Sequence of chain 2.B:
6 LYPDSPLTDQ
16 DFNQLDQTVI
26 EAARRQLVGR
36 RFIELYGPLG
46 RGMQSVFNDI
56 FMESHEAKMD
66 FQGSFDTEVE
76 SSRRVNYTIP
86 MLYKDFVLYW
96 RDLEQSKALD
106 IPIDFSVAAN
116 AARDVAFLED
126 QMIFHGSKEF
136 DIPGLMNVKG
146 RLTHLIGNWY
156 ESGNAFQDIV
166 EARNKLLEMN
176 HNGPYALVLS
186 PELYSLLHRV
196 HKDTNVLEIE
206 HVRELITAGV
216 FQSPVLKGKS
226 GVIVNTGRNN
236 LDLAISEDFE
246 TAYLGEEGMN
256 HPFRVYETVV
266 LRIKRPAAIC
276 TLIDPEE

The small molecule below binds the protein below.
Small molecule (SMILES): CC[C@H](C)[C@H](NC(=O)[C@H](CC(C)C)NC(=O)[C@H](CO)NC(=O)CNC(=O)[C@@H](NC(=O)[C@@H](N)[C@@H](C)O)C(C)C)C(=O)N[C@H](C=O)CCC(N)=O

Binding-site contacts:
Ligand atom CG2 contacts residue ARG36 of chain 2.B at 4.1 Å.
Ligand atom CG contacts residue ARG36 of chain 2.B at 3.8 Å.
Ligand atom CG2 contacts residue ARG35 of chain 2.B at 3.4 Å.
Ligand atom C contacts residue ARG29 of chain 2.B at 3.9 Å.
Ligand atom C contacts residue ASP243 of chain 2.B at 3.8 Å.
Ligand atom NE2 contacts residue GLU39 of chain 2.B at 2.9 Å (salt-bridge).
Ligand atom CB contacts residue ARG36 of chain 2.B at 3.4 Å.
Ligand atom N contacts residue ARG35 of chain 2.B at 4.0 Å.
Ligand atom CG2 contacts residue PRO43 of chain 2.B at 3.8 Å (hydrophobic).
Ligand atom CA contacts residue ARG29 of chain 2.B at 4.1 Å.
Ligand atom C contacts residue ARG35 of chain 2.B at 3.9 Å.
Ligand atom CD1 contacts residue LEU40 of chain 2.B at 3.6 Å (hydrophobic).
Ligand atom O contacts residue ARG35 of chain 2.B at 4.0 Å.
Ligand atom CD contacts residue GLU39 of chain 2.B at 3.2 Å.
Ligand atom N contacts residue ASP243 of chain 2.B at 3.2 Å (salt-bridge).
Ligand atom O contacts residue GLU39 of chain 2.B at 3.0 Å (salt-bridge).
Ligand atom OE1 contacts residue ARG36 of chain 2.B at 2.9 Å (salt-bridge).
Ligand atom CA contacts residue ARG29 of chain 2.B at 3.8 Å.
Ligand atom CA contacts residue ASP243 of chain 2.B at 3.5 Å.
Ligand atom CA contacts residue ASP243 of chain 2.B at 3.6 Å.
Ligand atom CD1 contacts residue ARG35 of chain 2.B at 4.0 Å.
Ligand atom CG1 contacts residue ARG36 of chain 2.B at 4.0 Å.
Ligand atom OE1 contacts residue GLU39 of chain 2.B at 3.1 Å (salt-bridge).
Ligand atom O contacts residue ILE25 of chain 2.B at 3.8 Å.
Ligand atom OE1 contacts residue PHE37 of chain 2.B at 3.7 Å.
Ligand atom CD1 contacts residue ARG36 of chain 2.B at 3.6 Å.
Ligand atom CB contacts residue ASP243 of chain 2.B at 4.0 Å.
Ligand atom CG1 contacts residue ASP243 of chain 2.B at 3.2 Å.
Ligand atom CD1 contacts residue ARG29 of chain 2.B at 3.5 Å.
Ligand atom N contacts residue PRO43 of chain 2.B at 4.0 Å.
Ligand atom O contacts residue ARG35 of chain 2.B at 2.7 Å (salt-bridge).
Ligand atom CD2 contacts residue LEU40 of chain 2.B at 4.1 Å (hydrophobic).
Ligand atom O contacts residue ASP243 of chain 2.B at 4.1 Å.
Ligand atom O contacts residue PRO43 of chain 2.B at 3.8 Å.
Ligand atom CD contacts residue ARG36 of chain 2.B at 3.7 Å.
Ligand atom C contacts residue GLU39 of chain 2.B at 3.6 Å.
Ligand atom N contacts residue ARG29 of chain 2.B at 4.2 Å.
Ligand atom N contacts residue ASP243 of chain 2.B at 2.6 Å (salt-bridge).
Ligand atom O contacts residue ARG29 of chain 2.B at 3.2 Å (salt-bridge).
Ligand atom C contacts residue ASP243 of chain 2.B at 3.5 Å.